Binding-site contacts:
Ligand atom C1 contacts residue ASN315 of chain 1.A at 1.4 Å.
Ligand atom C1 contacts residue GLN564 of chain 1.A at 3.7 Å.
Ligand atom C4 contacts residue GLN564 of chain 1.A at 4.2 Å.
Ligand atom N2 contacts residue ASN315 of chain 1.A at 2.8 Å (h-bond).
Ligand atom C3 contacts residue ASN315 of chain 1.A at 3.8 Å.
Ligand atom O4 contacts residue GLN564 of chain 1.A at 4.0 Å.
Ligand atom O5 contacts residue ASN315 of chain 1.A at 2.4 Å (h-bond).
Ligand atom O5 contacts residue GLN564 of chain 1.A at 3.4 Å (h-bond).
Ligand atom C4 contacts residue ASN315 of chain 1.A at 4.2 Å.
Ligand atom C7 contacts residue ASN315 of chain 1.A at 3.5 Å.
Ligand atom C5 contacts residue ASN315 of chain 1.A at 3.7 Å.
Ligand atom C8 contacts residue ASN315 of chain 1.A at 4.2 Å.
Ligand atom C5 contacts residue GLN564 of chain 1.A at 3.8 Å.
Ligand atom C3 contacts residue GLN564 of chain 1.A at 3.7 Å.
Ligand atom O7 contacts residue ASN315 of chain 1.A at 3.8 Å.
Ligand atom C6 contacts residue GLN564 of chain 1.A at 4.1 Å.
Ligand atom O3 contacts residue GLN564 of chain 1.A at 4.5 Å.
Ligand atom C2 contacts residue ASN315 of chain 1.A at 2.5 Å.

The small molecule below binds the protein below.
Small molecule (SMILES): CC(=O)N[C@H]1[C@H](O[C@H]2[C@H](O)[C@@H](NC(C)=O)CO[C@@H]2CO)O[C@H](CO)[C@@H](O)[C@@H]1O

Sequence of chain 1.A:
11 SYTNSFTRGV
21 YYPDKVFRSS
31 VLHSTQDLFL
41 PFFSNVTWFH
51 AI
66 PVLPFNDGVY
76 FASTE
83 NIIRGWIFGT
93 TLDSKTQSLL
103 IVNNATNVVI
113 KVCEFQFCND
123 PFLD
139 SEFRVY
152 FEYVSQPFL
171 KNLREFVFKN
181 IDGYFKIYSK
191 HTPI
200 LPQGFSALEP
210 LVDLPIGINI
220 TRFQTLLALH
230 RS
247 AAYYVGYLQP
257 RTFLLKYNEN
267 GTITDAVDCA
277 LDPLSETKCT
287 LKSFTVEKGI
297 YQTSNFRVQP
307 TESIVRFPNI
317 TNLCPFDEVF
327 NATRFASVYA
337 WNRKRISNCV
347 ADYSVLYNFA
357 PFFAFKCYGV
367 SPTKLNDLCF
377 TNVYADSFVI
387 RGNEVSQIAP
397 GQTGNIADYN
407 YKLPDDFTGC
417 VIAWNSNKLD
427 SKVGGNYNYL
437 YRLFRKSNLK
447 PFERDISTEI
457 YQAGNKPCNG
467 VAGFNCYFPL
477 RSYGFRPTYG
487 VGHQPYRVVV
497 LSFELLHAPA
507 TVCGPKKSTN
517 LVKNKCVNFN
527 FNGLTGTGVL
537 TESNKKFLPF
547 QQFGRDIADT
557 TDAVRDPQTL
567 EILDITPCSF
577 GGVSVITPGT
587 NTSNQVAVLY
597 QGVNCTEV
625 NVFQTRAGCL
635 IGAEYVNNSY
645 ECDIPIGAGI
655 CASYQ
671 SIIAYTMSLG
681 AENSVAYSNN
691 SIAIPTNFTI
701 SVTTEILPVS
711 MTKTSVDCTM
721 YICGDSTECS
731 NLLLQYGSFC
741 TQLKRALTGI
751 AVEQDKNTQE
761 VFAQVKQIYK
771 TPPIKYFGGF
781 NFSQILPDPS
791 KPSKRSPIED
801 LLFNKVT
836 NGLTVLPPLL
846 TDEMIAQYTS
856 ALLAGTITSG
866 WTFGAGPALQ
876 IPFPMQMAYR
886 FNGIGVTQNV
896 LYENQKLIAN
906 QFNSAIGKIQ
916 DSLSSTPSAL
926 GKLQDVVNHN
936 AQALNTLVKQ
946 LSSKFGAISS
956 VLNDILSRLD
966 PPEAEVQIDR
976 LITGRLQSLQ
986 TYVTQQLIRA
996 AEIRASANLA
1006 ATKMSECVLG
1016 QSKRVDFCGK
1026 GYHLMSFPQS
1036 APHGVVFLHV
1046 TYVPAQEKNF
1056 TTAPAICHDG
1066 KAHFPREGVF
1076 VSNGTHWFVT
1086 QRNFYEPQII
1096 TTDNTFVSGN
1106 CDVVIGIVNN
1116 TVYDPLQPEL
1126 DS